This small molecule binds to this protein.
Small molecule (SMILES): CC(C)[C@H](N)C(=O)O

Binding-site contacts:
Ligand atom O contacts residue GLY175 of chain 2.A at 3.7 Å.
Ligand atom C contacts residue GLY9 of chain 2.A at 3.7 Å.
Ligand atom CG2 contacts residue ASP177 of chain 2.A at 4.2 Å.
Ligand atom C contacts residue LYS176 of chain 2.A at 4.1 Å.
Ligand atom N contacts residue ASN129 of chain 2.A at 3.9 Å.
Ligand atom CA contacts residue ILE1 of chain 2.C at 2.5 Å (hydrophobic).
Ligand atom O contacts residue ASP177 of chain 2.A at 3.0 Å (salt-bridge).
Ligand atom CA contacts residue ASP177 of chain 2.A at 3.8 Å.
Ligand atom CG2 contacts residue ILE1 of chain 2.C at 4.0 Å (hydrophobic).
Ligand atom O contacts residue GLY10 of chain 2.A at 3.2 Å (h-bond).
Ligand atom O contacts residue LYS176 of chain 2.A at 3.2 Å.
Ligand atom O contacts residue ILE1 of chain 2.C at 3.8 Å.
Ligand atom CG2 contacts residue CYS179 of chain 2.A at 4.2 Å (hydrophobic).
Ligand atom CB contacts residue ASP177 of chain 2.A at 3.9 Å.
Ligand atom OXT contacts residue GLY175 of chain 2.A at 3.9 Å.
Ligand atom CB contacts residue ILE1 of chain 2.C at 3.7 Å (hydrophobic).
Ligand atom CG2 contacts residue LYS131 of chain 2.A at 4.1 Å.
Ligand atom OXT contacts residue ILE1 of chain 2.C at 4.0 Å.
Ligand atom C contacts residue GLY10 of chain 2.A at 3.4 Å.
Ligand atom O contacts residue LEU144 of chain 2.A at 4.0 Å.
Ligand atom CG1 contacts residue THR130 of chain 2.A at 3.8 Å.
Ligand atom C contacts residue GLY175 of chain 2.A at 3.7 Å.
Ligand atom CG1 contacts residue SER132 of chain 2.A at 3.3 Å.
Ligand atom CB contacts residue ALA204 of chain 2.A at 4.0 Å (hydrophobic).
Ligand atom N contacts residue ASP177 of chain 2.A at 2.8 Å (salt-bridge).
Ligand atom CB contacts residue GLY175 of chain 2.A at 4.2 Å.
Ligand atom CG2 contacts residue ALA204 of chain 2.A at 4.0 Å (hydrophobic).
Ligand atom CG1 contacts residue ALA204 of chain 2.A at 3.9 Å (hydrophobic).
Ligand atom C contacts residue ASP177 of chain 2.A at 4.0 Å.
Ligand atom CB contacts residue THR130 of chain 2.A at 4.2 Å.
Ligand atom OXT contacts residue GLY10 of chain 2.A at 2.8 Å (h-bond).
Ligand atom N contacts residue ILE1 of chain 2.C at 1.4 Å.
Ligand atom CG2 contacts residue THR130 of chain 2.A at 4.2 Å.
Ligand atom OXT contacts residue GLY9 of chain 2.A at 3.0 Å (h-bond).
Ligand atom O contacts residue GLY9 of chain 2.A at 3.4 Å.
Ligand atom CG2 contacts residue ASN129 of chain 2.A at 4.0 Å.
Ligand atom CA contacts residue THR130 of chain 2.A at 3.7 Å.
Ligand atom OXT contacts residue VAL8 of chain 2.A at 4.0 Å.
Ligand atom C contacts residue ILE1 of chain 2.C at 3.4 Å (hydrophobic).
Ligand atom CG1 contacts residue GLY175 of chain 2.A at 3.4 Å.

Sequence of chain 2.A:
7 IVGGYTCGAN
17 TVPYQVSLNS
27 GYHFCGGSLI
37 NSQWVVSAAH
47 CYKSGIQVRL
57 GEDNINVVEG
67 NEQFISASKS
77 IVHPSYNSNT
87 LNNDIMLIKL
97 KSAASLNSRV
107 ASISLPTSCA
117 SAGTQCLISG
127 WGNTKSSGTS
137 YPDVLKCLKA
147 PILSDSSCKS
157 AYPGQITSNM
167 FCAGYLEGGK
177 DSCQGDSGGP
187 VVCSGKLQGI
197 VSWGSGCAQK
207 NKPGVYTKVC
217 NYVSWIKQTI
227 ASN